Sequence of chain 4.A:
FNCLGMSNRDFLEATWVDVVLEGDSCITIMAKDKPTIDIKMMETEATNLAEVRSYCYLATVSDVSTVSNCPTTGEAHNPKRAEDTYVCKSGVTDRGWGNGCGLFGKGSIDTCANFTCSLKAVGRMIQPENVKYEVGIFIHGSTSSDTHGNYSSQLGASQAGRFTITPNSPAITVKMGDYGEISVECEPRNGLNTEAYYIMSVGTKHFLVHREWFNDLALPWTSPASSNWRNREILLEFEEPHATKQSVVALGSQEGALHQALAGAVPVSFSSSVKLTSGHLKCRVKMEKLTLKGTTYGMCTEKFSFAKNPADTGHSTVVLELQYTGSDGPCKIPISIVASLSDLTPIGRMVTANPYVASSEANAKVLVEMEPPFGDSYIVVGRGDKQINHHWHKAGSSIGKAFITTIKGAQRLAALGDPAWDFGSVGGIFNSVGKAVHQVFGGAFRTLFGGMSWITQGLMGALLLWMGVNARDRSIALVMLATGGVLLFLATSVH

Binding-site contacts:
Ligand atom O5 contacts residue PHE119 of chain 5.E at 3.8 Å.
Ligand atom C6 contacts residue THR89 of chain 5.E at 4.2 Å.
Ligand atom C4 contacts residue ASN118 of chain 5.E at 4.2 Å.
Ligand atom N2 contacts residue TYR90 of chain 5.E at 4.4 Å.
Ligand atom C8 contacts residue ASP67 of chain 5.E at 4.0 Å.
Ligand atom C5 contacts residue PHE119 of chain 5.E at 4.4 Å (hydrophobic).
Ligand atom O5 contacts residue THR89 of chain 5.E at 4.3 Å.
Ligand atom C7 contacts residue ASP67 of chain 5.E at 3.9 Å.
Ligand atom C8 contacts residue TYR90 of chain 5.E at 3.8 Å (hydrophobic).
Ligand atom O5 contacts residue ASN118 of chain 5.E at 2.3 Å (h-bond).
Ligand atom C6 contacts residue THR120 of chain 5.E at 3.4 Å.
Ligand atom O5 contacts residue SER66 of chain 5.E at 4.4 Å.
Ligand atom O6 contacts residue PHE119 of chain 5.E at 4.0 Å.
Ligand atom C7 contacts residue TYR90 of chain 5.E at 4.1 Å (hydrophobic).
Ligand atom N2 contacts residue ASN118 of chain 5.E at 2.9 Å (h-bond).
Ligand atom O5 contacts residue THR120 of chain 5.E at 3.4 Å (h-bond).
Ligand atom C2 contacts residue ASN118 of chain 5.E at 2.5 Å.
Ligand atom O4 contacts residue THR300 of chain 4.A at 4.5 Å.
Ligand atom C7 contacts residue ASN118 of chain 5.E at 3.1 Å.
Ligand atom C6 contacts residue PHE119 of chain 5.E at 3.8 Å (hydrophobic).
Ligand atom C5 contacts residue THR120 of chain 5.E at 4.0 Å.
Ligand atom O7 contacts residue SER66 of chain 5.E at 3.5 Å.
Ligand atom C1 contacts residue SER66 of chain 5.E at 4.5 Å.
Ligand atom C8 contacts residue ASN118 of chain 5.E at 4.4 Å.
Ligand atom C1 contacts residue ASN118 of chain 5.E at 1.4 Å.
Ligand atom O7 contacts residue ASN118 of chain 5.E at 3.0 Å (h-bond).
Ligand atom O7 contacts residue ASP67 of chain 5.E at 3.5 Å (salt-bridge).
Ligand atom C3 contacts residue ASN118 of chain 5.E at 3.8 Å.
Ligand atom C5 contacts residue THR89 of chain 5.E at 4.2 Å.
Ligand atom C5 contacts residue ASN118 of chain 5.E at 3.6 Å.
Ligand atom C1 contacts residue THR89 of chain 5.E at 4.4 Å.
Ligand atom O6 contacts residue THR120 of chain 5.E at 2.5 Å (h-bond).

The protein below binds the small molecule below.
Small molecule (SMILES): CC(=O)N[C@@H]1[C@@H](O)[C@H](O)[C@@H](CO)O[C@H]1O

Sequence of chain 5.E:
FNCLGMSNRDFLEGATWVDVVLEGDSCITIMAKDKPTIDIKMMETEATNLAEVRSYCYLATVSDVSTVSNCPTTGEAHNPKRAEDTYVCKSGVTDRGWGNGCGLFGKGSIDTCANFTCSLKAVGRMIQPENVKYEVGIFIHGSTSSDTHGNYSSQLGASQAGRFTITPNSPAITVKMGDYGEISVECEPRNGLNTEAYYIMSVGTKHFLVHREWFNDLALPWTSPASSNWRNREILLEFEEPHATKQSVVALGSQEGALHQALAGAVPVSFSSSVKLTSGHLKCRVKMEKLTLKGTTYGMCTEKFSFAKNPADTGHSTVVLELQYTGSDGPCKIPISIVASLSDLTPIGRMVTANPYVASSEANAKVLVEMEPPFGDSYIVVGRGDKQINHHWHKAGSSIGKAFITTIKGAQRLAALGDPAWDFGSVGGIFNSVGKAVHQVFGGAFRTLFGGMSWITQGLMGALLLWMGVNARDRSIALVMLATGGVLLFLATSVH